Binding-site contacts:
Ligand atom C10 contacts residue SER242 of chain 2.B at 3.8 Å.
Ligand atom C4 contacts residue ILE92 of chain 1.B at 3.9 Å (hydrophobic).
Ligand atom O3 contacts residue SER108 of chain 2.B at 3.1 Å (h-bond).
Ligand atom N3 contacts residue SER217 of chain 1.B at 3.3 Å (h-bond).
Ligand atom CL contacts residue ASP248 of chain 2.B at 3.4 Å.
Ligand atom O3 contacts residue MET107 of chain 2.B at 3.5 Å.
Ligand atom C1 contacts residue SER242 of chain 2.B at 3.8 Å.
Ligand atom C10 contacts residue SER217 of chain 1.B at 3.1 Å.
Ligand atom C8 contacts residue PRO105 of chain 2.B at 3.6 Å (hydrophobic).
Ligand atom CL contacts residue LEU247 of chain 2.B at 3.7 Å.
Ligand atom C14 contacts residue SER217 of chain 1.B at 3.5 Å.
Ligand atom O2 contacts residue SER108 of chain 2.B at 3.0 Å (h-bond).
Ligand atom O1 contacts residue SER108 of chain 2.B at 3.5 Å (h-bond).
Ligand atom C8 contacts residue SER217 of chain 1.B at 3.6 Å.
Ligand atom N1 contacts residue PRO105 of chain 2.B at 2.7 Å (h-bond).
Ligand atom C2 contacts residue LYS104 of chain 2.B at 3.9 Å.
Ligand atom C11 contacts residue MET107 of chain 2.B at 3.7 Å (hydrophobic).
Ligand atom C13 contacts residue SER217 of chain 1.B at 3.9 Å.
Ligand atom C4 contacts residue GLY219 of chain 1.B at 3.5 Å.
Ligand atom O2 contacts residue MET107 of chain 2.B at 3.3 Å.
Ligand atom C3 contacts residue GLY219 of chain 1.B at 3.9 Å.
Ligand atom C7 contacts residue LYS104 of chain 2.B at 3.7 Å.
Ligand atom C11 contacts residue SER108 of chain 2.B at 3.6 Å.
Ligand atom N2 contacts residue SER217 of chain 1.B at 3.0 Å (h-bond).
Ligand atom N2 contacts residue SER242 of chain 2.B at 3.0 Å (h-bond).
Ligand atom C4 contacts residue LYS218 of chain 1.B at 3.5 Å.
Ligand atom S1 contacts residue PRO105 of chain 2.B at 3.9 Å.
Ligand atom O2 contacts residue PRO105 of chain 2.B at 3.5 Å.
Ligand atom S1 contacts residue SER108 of chain 2.B at 3.7 Å.
Ligand atom O1 contacts residue LYS218 of chain 1.B at 3.9 Å.
Ligand atom C5 contacts residue ILE92 of chain 1.B at 3.8 Å (hydrophobic).
Ligand atom C9 contacts residue SER217 of chain 1.B at 3.8 Å.
Ligand atom C6 contacts residue SER242 of chain 2.B at 3.2 Å.
Ligand atom C7 contacts residue LEU239 of chain 2.B at 3.4 Å (hydrophobic).
Ligand atom O4 contacts residue LYS251 of chain 2.B at 3.7 Å.
Ligand atom C14 contacts residue SER242 of chain 2.B at 3.7 Å.
Ligand atom C11 contacts residue SER217 of chain 1.B at 3.9 Å.
Ligand atom C2 contacts residue PRO105 of chain 2.B at 3.5 Å (hydrophobic).
Ligand atom C1 contacts residue PRO105 of chain 2.B at 3.4 Å (hydrophobic).
Ligand atom C12 contacts residue SER217 of chain 1.B at 3.8 Å.

A small-molecule ligand and the protein it binds are described below.
Small molecule (SMILES): NS(=O)(=O)c1cc2c(cc1Cl)N[C@H]([C@H]1C[C@H]3C=C[C@@H]1C3)NS2(=O)=O

Sequence of chain 1.B:
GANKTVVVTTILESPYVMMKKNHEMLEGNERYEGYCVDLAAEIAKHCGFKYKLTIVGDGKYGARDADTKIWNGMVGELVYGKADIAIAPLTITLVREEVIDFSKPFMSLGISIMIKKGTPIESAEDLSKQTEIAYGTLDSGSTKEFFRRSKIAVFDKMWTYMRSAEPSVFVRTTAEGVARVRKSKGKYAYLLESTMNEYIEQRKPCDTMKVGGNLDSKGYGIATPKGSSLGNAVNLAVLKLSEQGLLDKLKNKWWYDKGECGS

Sequence of chain 2.B:
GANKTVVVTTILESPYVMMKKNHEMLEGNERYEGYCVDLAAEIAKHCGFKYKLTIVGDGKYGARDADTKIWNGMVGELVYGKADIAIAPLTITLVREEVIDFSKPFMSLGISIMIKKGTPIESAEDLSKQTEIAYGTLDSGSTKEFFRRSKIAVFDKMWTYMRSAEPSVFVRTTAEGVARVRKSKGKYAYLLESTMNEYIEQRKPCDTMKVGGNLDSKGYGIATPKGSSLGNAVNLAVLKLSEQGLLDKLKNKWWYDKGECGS